Binding-site contacts:
Ligand atom O7 contacts residue ASN103 of chain 1.A at 2.9 Å (h-bond).
Ligand atom C8 contacts residue ASN103 of chain 1.A at 4.2 Å.
Ligand atom C2 contacts residue ASN103 of chain 1.A at 2.5 Å.
Ligand atom O5 contacts residue LYS117 of chain 1.A at 4.0 Å.
Ligand atom C5 contacts residue ASN103 of chain 1.A at 3.7 Å.
Ligand atom O5 contacts residue ASN103 of chain 1.A at 2.4 Å (h-bond).
Ligand atom C4 contacts residue ASN103 of chain 1.A at 4.3 Å.
Ligand atom O6 contacts residue LYS117 of chain 1.A at 4.1 Å.
Ligand atom C7 contacts residue ASN103 of chain 1.A at 3.0 Å.
Ligand atom C5 contacts residue LYS117 of chain 1.A at 4.2 Å.
Ligand atom N2 contacts residue ASN103 of chain 1.A at 2.8 Å (h-bond).
Ligand atom C1 contacts residue ASN103 of chain 1.A at 1.4 Å.
Ligand atom C3 contacts residue ASN103 of chain 1.A at 3.8 Å.
Ligand atom C6 contacts residue LYS117 of chain 1.A at 4.0 Å.

This protein binds this small molecule.
Small molecule (SMILES): CC(=O)N[C@@H]1[C@@H](O)[C@H](O)[C@@H](CO)O[C@H]1O

Sequence of chain 1.A:
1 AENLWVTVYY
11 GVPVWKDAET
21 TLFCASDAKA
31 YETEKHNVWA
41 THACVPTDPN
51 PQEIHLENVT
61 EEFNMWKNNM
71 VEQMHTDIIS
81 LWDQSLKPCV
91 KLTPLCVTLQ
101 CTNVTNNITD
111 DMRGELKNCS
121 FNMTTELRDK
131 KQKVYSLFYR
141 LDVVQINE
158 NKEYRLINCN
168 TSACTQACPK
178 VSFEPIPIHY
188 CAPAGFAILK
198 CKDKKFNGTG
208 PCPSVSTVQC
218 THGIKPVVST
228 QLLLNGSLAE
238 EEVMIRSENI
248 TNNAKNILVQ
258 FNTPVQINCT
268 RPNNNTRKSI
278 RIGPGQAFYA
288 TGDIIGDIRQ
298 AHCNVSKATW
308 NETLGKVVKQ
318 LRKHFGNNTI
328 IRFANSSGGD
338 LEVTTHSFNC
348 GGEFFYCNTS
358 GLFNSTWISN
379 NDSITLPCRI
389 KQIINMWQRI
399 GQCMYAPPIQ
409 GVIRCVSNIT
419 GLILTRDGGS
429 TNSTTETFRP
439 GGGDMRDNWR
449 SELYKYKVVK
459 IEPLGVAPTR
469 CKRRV